Binding-site contacts:
Ligand atom C10 contacts residue C151 of chain 2.D at 3.4 Å.
Ligand atom C9 contacts residue C151 of chain 2.D at 3.4 Å.
Ligand atom C8 contacts residue C151 of chain 2.D at 3.7 Å.
Ligand atom C13 contacts residue C151 of chain 2.D at 4.5 Å.
Ligand atom O3S contacts residue ARG224 of chain 2.A at 2.9 Å (salt-bridge).
Ligand atom C6 contacts residue C151 of chain 2.D at 4.2 Å.
Ligand atom S1 contacts residue GLY222 of chain 2.A at 3.0 Å (h-bond).
Ligand atom C1 contacts residue TRP374 of chain 2.A at 3.6 Å (hydrophobic).
Ligand atom O1S contacts residue LYS215 of chain 2.A at 2.7 Å (salt-bridge).
Ligand atom C3 contacts residue TRP374 of chain 2.A at 4.3 Å (hydrophobic).
Ligand atom S1 contacts residue LYS215 of chain 2.A at 4.1 Å.
Ligand atom C12 contacts residue C151 of chain 2.D at 3.4 Å.
Ligand atom O3S contacts residue TRP374 of chain 2.A at 3.3 Å.
Ligand atom O1S contacts residue PHE223 of chain 2.A at 4.5 Å.
Ligand atom C16 contacts residue ASP229 of chain 2.A at 4.3 Å.
Ligand atom C7 contacts residue C151 of chain 2.D at 3.4 Å.
Ligand atom C5 contacts residue C151 of chain 2.D at 4.0 Å.
Ligand atom O1S contacts residue GLY222 of chain 2.A at 2.3 Å (h-bond).
Ligand atom C2 contacts residue TRP374 of chain 2.A at 4.1 Å (hydrophobic).
Ligand atom O3S contacts residue PHE223 of chain 2.A at 3.9 Å.
Ligand atom S1 contacts residue TRP374 of chain 2.A at 4.0 Å.
Ligand atom C11 contacts residue C151 of chain 2.D at 3.5 Å.
Ligand atom O2S contacts residue GLY222 of chain 2.A at 3.3 Å (h-bond).
Ligand atom O1S contacts residue TRP374 of chain 2.A at 4.3 Å.
Ligand atom O3S contacts residue GLY222 of chain 2.A at 2.9 Å (h-bond).
Ligand atom O2S contacts residue ARG224 of chain 2.A at 4.5 Å.
Ligand atom S1 contacts residue ARG224 of chain 2.A at 4.3 Å.

The protein below binds the small molecule below.
Small molecule (SMILES): CCCCCCCCCCCC[N+](C)(C)CCCS(=O)(=O)O

Sequence of chain 2.A:
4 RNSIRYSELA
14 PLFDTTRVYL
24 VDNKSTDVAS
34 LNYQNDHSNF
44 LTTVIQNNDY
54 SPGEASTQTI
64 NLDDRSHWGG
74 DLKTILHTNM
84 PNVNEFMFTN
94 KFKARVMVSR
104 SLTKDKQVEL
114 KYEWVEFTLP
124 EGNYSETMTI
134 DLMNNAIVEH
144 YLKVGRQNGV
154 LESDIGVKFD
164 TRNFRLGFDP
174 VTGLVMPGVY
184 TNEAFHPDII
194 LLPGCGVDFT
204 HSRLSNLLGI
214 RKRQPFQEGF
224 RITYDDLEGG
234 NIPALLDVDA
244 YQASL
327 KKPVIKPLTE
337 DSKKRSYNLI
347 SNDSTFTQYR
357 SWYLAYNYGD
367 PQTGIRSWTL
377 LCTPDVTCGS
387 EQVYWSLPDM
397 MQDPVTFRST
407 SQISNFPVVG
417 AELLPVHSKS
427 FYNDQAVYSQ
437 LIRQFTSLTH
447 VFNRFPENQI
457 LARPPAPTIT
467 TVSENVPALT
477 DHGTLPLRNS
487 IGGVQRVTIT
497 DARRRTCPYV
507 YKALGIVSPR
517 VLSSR